Sequence of chain 8.A:
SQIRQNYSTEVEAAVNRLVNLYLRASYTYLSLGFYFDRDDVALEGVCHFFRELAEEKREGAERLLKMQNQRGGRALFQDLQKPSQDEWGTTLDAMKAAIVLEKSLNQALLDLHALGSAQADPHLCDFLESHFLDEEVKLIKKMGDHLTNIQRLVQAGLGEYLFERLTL

Binding-site contacts:
Ligand atom C8 contacts residue SER27 of chain 18.A at 3.2 Å.
Ligand atom C1 contacts residue ARG59 of chain 8.A at 4.2 Å.
Ligand atom C3 contacts residue LEU81 of chain 8.A at 3.6 Å (hydrophobic).
Ligand atom C1 contacts residue 2MY1 of chain 8.H at 1.1 Å.
Ligand atom C4 contacts residue LEU24 of chain 18.A at 4.3 Å (hydrophobic).
Ligand atom C4 contacts residue 2MY1 of chain 8.H at 1.1 Å.
Ligand atom C8 contacts residue 2MY1 of chain 8.H at 2.3 Å.
Ligand atom C4 contacts residue LEU81 of chain 8.A at 4.1 Å (hydrophobic).
Ligand atom C1 contacts residue ARG59 of chain 18.A at 4.3 Å.
Ligand atom C7 contacts residue 2MY1 of chain 8.H at 1.1 Å.
Ligand atom O1 contacts residue 2MY1 of chain 8.H at 0.5 Å (h-bond).
Ligand atom O1 contacts residue ARG59 of chain 18.A at 3.2 Å.
Ligand atom C5 contacts residue LEU31 of chain 18.A at 4.2 Å (hydrophobic).
Ligand atom O1 contacts residue ARG59 of chain 8.A at 3.3 Å.
Ligand atom C6 contacts residue 2MY1 of chain 8.H at 1.7 Å.
Ligand atom C3 contacts residue LEU81 of chain 18.A at 3.9 Å (hydrophobic).
Ligand atom C3 contacts residue 2MY1 of chain 8.H at 1.2 Å.
Ligand atom C5 contacts residue SER27 of chain 18.A at 3.6 Å.
Ligand atom C2 contacts residue 2MY1 of chain 8.H at 0.2 Å.
Ligand atom C8 contacts residue ARG59 of chain 18.A at 3.3 Å.
Ligand atom C5 contacts residue TYR28 of chain 18.A at 3.8 Å (hydrophobic).
Ligand atom C8 contacts residue ARG59 of chain 8.A at 3.6 Å.
Ligand atom C6 contacts residue SER27 of chain 18.A at 3.5 Å.
Ligand atom C7 contacts residue SER27 of chain 8.A at 4.3 Å.
Ligand atom C6 contacts residue ARG59 of chain 8.A at 4.3 Å.
Ligand atom C5 contacts residue 2MY1 of chain 8.H at 1.4 Å.
Ligand atom C4 contacts residue TYR28 of chain 18.A at 3.7 Å (hydrophobic).
Ligand atom C1 contacts residue SER27 of chain 18.A at 4.4 Å.

Sequence of chain 18.A:
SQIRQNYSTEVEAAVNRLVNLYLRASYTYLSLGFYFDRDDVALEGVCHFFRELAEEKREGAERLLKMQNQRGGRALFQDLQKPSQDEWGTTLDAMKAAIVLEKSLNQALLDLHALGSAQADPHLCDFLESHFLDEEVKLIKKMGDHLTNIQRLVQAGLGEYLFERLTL

The protein below binds the small molecule below.
Small molecule (SMILES): Cc1cccc(C)c1O